The protein below binds the small molecule below.
Small molecule (SMILES): CC(=O)N[C@H]1[C@H](O[C@H]2[C@H](O)[C@@H](NC(C)=O)CO[C@@H]2CO)O[C@H](CO)[C@@H](O[C@@H]2O[C@H](CO)[C@@H](O)[C@H](O[C@H]3O[C@H](CO)[C@@H](O)[C@H](O)[C@@H]3O[C@@H]3O[C@H](CO)[C@@H](O)[C@H](O)[C@H]3NC(C)=O)[C@@H]2O)[C@@H]1O

Binding-site contacts:
Ligand atom N2 contacts residue GLN27 of chain 1.B at 3.7 Å.
Ligand atom C3 contacts residue TYR29 of chain 1.B at 4.2 Å (hydrophobic).
Ligand atom C5 contacts residue ASP326 of chain 1.B at 4.1 Å.
Ligand atom O7 contacts residue GLN27 of chain 1.B at 2.7 Å (h-bond).
Ligand atom C7 contacts residue GLN27 of chain 1.B at 3.0 Å.
Ligand atom C3 contacts residue ASP326 of chain 1.B at 3.5 Å.
Ligand atom O7 contacts residue TYR29 of chain 1.B at 3.2 Å (h-bond).
Ligand atom C8 contacts residue SER378 of chain 1.B at 3.7 Å.
Ligand atom C2 contacts residue ASN376 of chain 1.B at 2.4 Å.
Ligand atom C6 contacts residue ARG346 of chain 1.B at 4.2 Å.
Ligand atom C4 contacts residue TYR29 of chain 1.B at 4.2 Å (hydrophobic).
Ligand atom C6 contacts residue ASP326 of chain 1.B at 3.3 Å.
Ligand atom C1 contacts residue ARG346 of chain 1.B at 3.7 Å.
Ligand atom C1 contacts residue ASN376 of chain 1.B at 1.5 Å.
Ligand atom C2 contacts residue ARG346 of chain 1.B at 4.0 Å.
Ligand atom C5 contacts residue ASN376 of chain 1.B at 3.8 Å.
Ligand atom C8 contacts residue GLU49 of chain 1.B at 3.7 Å.
Ligand atom C8 contacts residue GLN27 of chain 1.B at 3.4 Å.
Ligand atom C1 contacts residue GLN27 of chain 1.B at 4.2 Å.
Ligand atom C1 contacts residue ASP326 of chain 1.B at 4.1 Å.
Ligand atom O6 contacts residue HIS327 of chain 1.B at 4.1 Å.
Ligand atom N2 contacts residue ASN376 of chain 1.B at 2.7 Å (h-bond).
Ligand atom O6 contacts residue TYR374 of chain 1.B at 3.3 Å (h-bond).
Ligand atom O3 contacts residue ASP326 of chain 1.B at 4.3 Å.
Ligand atom C7 contacts residue TYR29 of chain 1.B at 3.9 Å (hydrophobic).
Ligand atom C8 contacts residue TYR29 of chain 1.B at 3.6 Å (hydrophobic).
Ligand atom C4 contacts residue ASP326 of chain 1.B at 4.2 Å.
Ligand atom N2 contacts residue ASP326 of chain 1.B at 3.8 Å.
Ligand atom C2 contacts residue ASP326 of chain 1.B at 4.0 Å.
Ligand atom O4 contacts residue ASP326 of chain 1.B at 4.2 Å.
Ligand atom O4 contacts residue TYR29 of chain 1.B at 3.9 Å.
Ligand atom O5 contacts residue ASN376 of chain 1.B at 2.5 Å (h-bond).
Ligand atom C3 contacts residue ASN376 of chain 1.B at 3.7 Å.
Ligand atom O5 contacts residue ARG346 of chain 1.B at 3.4 Å (salt-bridge).
Ligand atom O6 contacts residue GLU325 of chain 1.B at 3.5 Å (salt-bridge).
Ligand atom C5 contacts residue TYR29 of chain 1.B at 3.9 Å (hydrophobic).
Ligand atom O6 contacts residue ASP326 of chain 1.B at 3.2 Å (salt-bridge).
Ligand atom C8 contacts residue TYR374 of chain 1.B at 3.8 Å (hydrophobic).
Ligand atom O6 contacts residue ARG346 of chain 1.B at 3.7 Å.
Ligand atom C7 contacts residue ASN376 of chain 1.B at 3.8 Å.

Sequence of chain 1.B:
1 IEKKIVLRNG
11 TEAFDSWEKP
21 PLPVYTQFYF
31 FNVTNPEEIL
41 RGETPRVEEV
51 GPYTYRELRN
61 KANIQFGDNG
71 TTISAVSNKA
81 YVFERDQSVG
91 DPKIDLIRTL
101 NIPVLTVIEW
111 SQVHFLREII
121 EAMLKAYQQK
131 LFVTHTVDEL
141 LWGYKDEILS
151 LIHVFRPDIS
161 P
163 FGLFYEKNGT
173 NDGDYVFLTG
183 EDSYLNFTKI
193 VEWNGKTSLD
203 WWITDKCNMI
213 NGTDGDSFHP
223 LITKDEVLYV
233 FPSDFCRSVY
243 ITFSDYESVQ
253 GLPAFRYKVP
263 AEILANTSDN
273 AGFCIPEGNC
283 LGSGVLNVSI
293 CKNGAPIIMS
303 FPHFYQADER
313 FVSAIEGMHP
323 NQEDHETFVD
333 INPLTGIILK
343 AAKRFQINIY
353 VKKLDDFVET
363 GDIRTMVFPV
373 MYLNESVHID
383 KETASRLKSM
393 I